Binding-site contacts:
Ligand atom P2 contacts residue HIS286 of chain 1.A at 3.5 Å.
Ligand atom N9 contacts residue TYR258 of chain 1.A at 3.4 Å.
Ligand atom O2' contacts residue SER247 of chain 1.A at 3.1 Å (h-bond).
Ligand atom C5 contacts residue A2P1 of chain 1.K at 3.6 Å.
Ligand atom O5P contacts residue LYS287 of chain 1.B at 3.5 Å.
Ligand atom C4 contacts residue TYR258 of chain 1.A at 3.4 Å (hydrophobic).
Ligand atom N1 contacts residue GLN260 of chain 1.A at 3.3 Å (h-bond).
Ligand atom O3' contacts residue TYR218 of chain 1.A at 3.2 Å (h-bond).
Ligand atom P1 contacts residue SER247 of chain 1.A at 3.4 Å.
Ligand atom O4P contacts residue NA1 of chain 1.G at 2.7 Å (h-bond).
Ligand atom O3' contacts residue SER247 of chain 1.A at 2.8 Å (h-bond).
Ligand atom C4' contacts residue GLY216 of chain 1.A at 3.6 Å.
Ligand atom O4' contacts residue HIS286 of chain 1.A at 3.4 Å.
Ligand atom O2P contacts residue SER288 of chain 1.B at 2.9 Å (h-bond).
Ligand atom C8 contacts residue TYR258 of chain 1.A at 3.6 Å (hydrophobic).
Ligand atom O2' contacts residue TYR258 of chain 1.A at 3.2 Å.
Ligand atom N6 contacts residue TYR258 of chain 1.B at 3.6 Å.
Ligand atom C6 contacts residue SER288 of chain 1.A at 3.6 Å.
Ligand atom C8 contacts residue HIS286 of chain 1.A at 3.6 Å.
Ligand atom O6P contacts residue LYS119 of chain 1.A at 2.7 Å (salt-bridge).
Ligand atom N3 contacts residue TYR258 of chain 1.A at 3.5 Å.
Ligand atom C4 contacts residue HIS286 of chain 1.A at 3.6 Å.
Ligand atom O5' contacts residue HIS286 of chain 1.A at 2.9 Å (h-bond).
Ligand atom O3P contacts residue SER247 of chain 1.A at 2.7 Å (h-bond).
Ligand atom N6 contacts residue A2P1 of chain 1.K at 2.7 Å (h-bond).
Ligand atom C8 contacts residue SER288 of chain 1.B at 3.6 Å.
Ligand atom P2 contacts residue LYS119 of chain 1.A at 3.5 Å.
Ligand atom C8 contacts residue A2P1 of chain 1.K at 3.5 Å.
Ligand atom O3' contacts residue VAL217 of chain 1.A at 3.1 Å.
Ligand atom N1 contacts residue SER288 of chain 1.A at 3.5 Å.
Ligand atom O5' contacts residue NA1 of chain 1.G at 3.7 Å.
Ligand atom O2P contacts residue LYS287 of chain 1.B at 3.7 Å.
Ligand atom N6 contacts residue SER288 of chain 1.A at 2.7 Å (h-bond).
Ligand atom O3P contacts residue TYR218 of chain 1.A at 3.5 Å.
Ligand atom O6P contacts residue LYS287 of chain 1.B at 3.4 Å.
Ligand atom N9 contacts residue HIS286 of chain 1.A at 3.5 Å (h-bond).
Ligand atom C2 contacts residue GLN260 of chain 1.A at 3.0 Å.
Ligand atom O5P contacts residue HIS286 of chain 1.A at 2.9 Å (h-bond).
Ligand atom O1P contacts residue TYR258 of chain 1.A at 2.7 Å (h-bond).
Ligand atom N7 contacts residue A2P1 of chain 1.K at 2.7 Å (h-bond).

This small molecule binds to this protein.
Small molecule (SMILES): Nc1ncnc2c1ncn2[C@@H]1O[C@H](COP(=O)(O)O)[C@@H](O)[C@H]1OP(=O)(O)O

Sequence of chain 1.B:
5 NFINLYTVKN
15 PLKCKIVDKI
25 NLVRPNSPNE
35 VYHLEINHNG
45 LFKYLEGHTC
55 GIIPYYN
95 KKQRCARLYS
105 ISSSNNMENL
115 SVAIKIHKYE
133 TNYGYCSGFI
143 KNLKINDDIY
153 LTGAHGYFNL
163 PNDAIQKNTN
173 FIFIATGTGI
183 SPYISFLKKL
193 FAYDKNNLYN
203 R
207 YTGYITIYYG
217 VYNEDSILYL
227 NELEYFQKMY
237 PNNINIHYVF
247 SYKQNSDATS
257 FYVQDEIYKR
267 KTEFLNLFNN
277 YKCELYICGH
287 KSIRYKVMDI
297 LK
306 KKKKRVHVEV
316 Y

Sequence of chain 1.A:
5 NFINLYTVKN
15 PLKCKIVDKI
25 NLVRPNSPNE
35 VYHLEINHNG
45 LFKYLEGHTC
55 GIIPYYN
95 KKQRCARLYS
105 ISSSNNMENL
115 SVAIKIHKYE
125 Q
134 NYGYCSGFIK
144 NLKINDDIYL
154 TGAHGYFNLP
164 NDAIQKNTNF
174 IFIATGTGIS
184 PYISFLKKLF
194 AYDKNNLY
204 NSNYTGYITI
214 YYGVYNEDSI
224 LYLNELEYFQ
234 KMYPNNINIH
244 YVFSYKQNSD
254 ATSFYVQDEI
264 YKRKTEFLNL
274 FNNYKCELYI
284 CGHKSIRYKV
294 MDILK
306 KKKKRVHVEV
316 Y